Binding-site contacts:
Ligand atom C4 contacts residue ASN259 of chain 43.L at 4.2 Å.
Ligand atom O6 contacts residue ASN259 of chain 43.L at 4.2 Å.
Ligand atom C2 contacts residue ASN259 of chain 43.L at 2.4 Å.
Ligand atom C5 contacts residue ASN259 of chain 43.L at 3.7 Å.
Ligand atom O7 contacts residue LYS181 of chain 43.K at 4.3 Å.
Ligand atom O7 contacts residue ASN259 of chain 43.L at 2.9 Å (h-bond).
Ligand atom C1 contacts residue ASN259 of chain 43.L at 1.4 Å.
Ligand atom C7 contacts residue ASN259 of chain 43.L at 3.1 Å.
Ligand atom C3 contacts residue ASN259 of chain 43.L at 3.8 Å.
Ligand atom O7 contacts residue THR116 of chain 43.K at 3.9 Å.
Ligand atom N2 contacts residue ASN259 of chain 43.L at 2.9 Å (h-bond).
Ligand atom C8 contacts residue ASN259 of chain 43.L at 4.4 Å.
Ligand atom C8 contacts residue LYS181 of chain 43.K at 4.3 Å.
Ligand atom O5 contacts residue ASN259 of chain 43.L at 2.3 Å (h-bond).

The small molecule below binds the protein below.
Small molecule (SMILES): CC(=O)N[C@@H]1[C@@H](O)[C@H](O)[C@@H](CO)O[C@H]1O

Sequence of chain 43.K:
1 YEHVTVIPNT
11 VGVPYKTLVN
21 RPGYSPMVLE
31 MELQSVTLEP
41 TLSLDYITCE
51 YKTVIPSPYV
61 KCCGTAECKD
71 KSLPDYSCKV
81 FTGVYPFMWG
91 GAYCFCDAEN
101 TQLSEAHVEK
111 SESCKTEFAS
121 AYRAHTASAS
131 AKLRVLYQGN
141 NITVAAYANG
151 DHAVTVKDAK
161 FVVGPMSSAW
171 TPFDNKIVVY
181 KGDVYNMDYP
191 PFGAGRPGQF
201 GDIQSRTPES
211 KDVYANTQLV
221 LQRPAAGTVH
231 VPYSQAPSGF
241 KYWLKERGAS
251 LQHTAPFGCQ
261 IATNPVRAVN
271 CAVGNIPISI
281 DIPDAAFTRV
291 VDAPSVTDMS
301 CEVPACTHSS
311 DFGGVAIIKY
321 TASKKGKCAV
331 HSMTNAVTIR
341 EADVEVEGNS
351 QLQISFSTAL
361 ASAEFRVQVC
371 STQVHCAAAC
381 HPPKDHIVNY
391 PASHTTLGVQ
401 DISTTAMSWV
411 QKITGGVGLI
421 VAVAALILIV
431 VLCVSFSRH

Sequence of chain 43.L:
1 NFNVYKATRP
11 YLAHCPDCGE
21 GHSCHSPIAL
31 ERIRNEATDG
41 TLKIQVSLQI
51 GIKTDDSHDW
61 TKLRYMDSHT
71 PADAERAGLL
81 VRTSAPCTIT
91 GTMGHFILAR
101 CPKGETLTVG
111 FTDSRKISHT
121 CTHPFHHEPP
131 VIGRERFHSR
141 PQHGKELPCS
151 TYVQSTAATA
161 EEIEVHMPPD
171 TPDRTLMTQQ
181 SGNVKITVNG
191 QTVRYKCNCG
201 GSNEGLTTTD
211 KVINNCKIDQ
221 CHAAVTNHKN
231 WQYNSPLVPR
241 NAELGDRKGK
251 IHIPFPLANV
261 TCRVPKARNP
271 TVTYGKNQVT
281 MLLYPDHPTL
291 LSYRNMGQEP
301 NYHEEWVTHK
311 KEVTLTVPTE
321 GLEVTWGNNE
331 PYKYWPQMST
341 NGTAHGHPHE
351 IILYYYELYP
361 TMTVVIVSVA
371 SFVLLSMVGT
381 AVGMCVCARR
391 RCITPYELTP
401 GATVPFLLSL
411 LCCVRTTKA